Sequence of chain 1.G:
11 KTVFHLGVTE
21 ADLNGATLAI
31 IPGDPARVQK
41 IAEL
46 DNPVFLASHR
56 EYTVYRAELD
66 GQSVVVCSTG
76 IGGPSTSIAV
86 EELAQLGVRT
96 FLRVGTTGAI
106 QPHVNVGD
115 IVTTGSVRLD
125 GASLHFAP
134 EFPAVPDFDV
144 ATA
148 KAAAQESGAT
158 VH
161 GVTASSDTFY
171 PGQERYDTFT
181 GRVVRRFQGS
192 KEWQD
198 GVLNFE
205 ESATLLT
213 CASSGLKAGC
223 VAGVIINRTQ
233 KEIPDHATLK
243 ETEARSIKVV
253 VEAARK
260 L

This small molecule binds to this protein.
Small molecule (SMILES): O=c1cc[nH]c(=O)[nH]1

Binding-site contacts:
Ligand atom N3 contacts residue PHE202 of chain 1.G at 4.0 Å.
Ligand atom C4 contacts residue GOL1 of chain 1.KA at 3.9 Å.
Ligand atom C6 contacts residue GLY103 of chain 1.G at 3.7 Å.
Ligand atom O2 contacts residue PHE169 of chain 1.G at 4.3 Å.
Ligand atom O2 contacts residue GLY103 of chain 1.G at 3.4 Å.
Ligand atom C5 contacts residue GLY103 of chain 1.G at 4.2 Å.
Ligand atom O4 contacts residue PHE169 of chain 1.G at 4.0 Å.
Ligand atom C5 contacts residue THR101 of chain 1.G at 3.8 Å.
Ligand atom O4 contacts residue GLU203 of chain 1.G at 3.5 Å.
Ligand atom N3 contacts residue PHE169 of chain 1.G at 3.6 Å.
Ligand atom O2 contacts residue ILE228 of chain 1.G at 3.4 Å.
Ligand atom C6 contacts residue ILE227 of chain 1.G at 3.8 Å (hydrophobic).
Ligand atom O2 contacts residue GLN173 of chain 1.G at 3.7 Å.
Ligand atom O4 contacts residue MSE204 of chain 1.G at 3.7 Å.
Ligand atom N3 contacts residue GLN173 of chain 1.G at 2.9 Å (h-bond).
Ligand atom O4 contacts residue PHE202 of chain 1.G at 4.0 Å.
Ligand atom O4 contacts residue GLN173 of chain 1.G at 3.0 Å (h-bond).
Ligand atom C5 contacts residue THR102 of chain 1.G at 4.1 Å.
Ligand atom C6 contacts residue THR101 of chain 1.G at 4.0 Å.
Ligand atom N1 contacts residue PHE169 of chain 1.G at 4.1 Å.
Ligand atom C2 contacts residue GLN173 of chain 1.G at 3.8 Å.
Ligand atom C2 contacts residue GLY103 of chain 1.G at 3.4 Å.
Ligand atom C6 contacts residue GOL1 of chain 1.KA at 3.7 Å.
Ligand atom N1 contacts residue ILE227 of chain 1.G at 4.1 Å.
Ligand atom C4 contacts residue PHE202 of chain 1.G at 3.9 Å (hydrophobic).
Ligand atom O4 contacts residue GOL1 of chain 1.KA at 3.6 Å.
Ligand atom C4 contacts residue GLU203 of chain 1.G at 4.3 Å.
Ligand atom N1 contacts residue GLY103 of chain 1.G at 3.2 Å (h-bond).
Ligand atom C2 contacts residue PHE169 of chain 1.G at 3.8 Å (hydrophobic).
Ligand atom C6 contacts residue THR102 of chain 1.G at 3.7 Å.
Ligand atom C2 contacts residue ARG175 of chain 1.G at 3.8 Å.
Ligand atom C4 contacts residue PHE169 of chain 1.G at 3.8 Å (hydrophobic).
Ligand atom C2 contacts residue THR102 of chain 1.G at 4.2 Å.
Ligand atom C4 contacts residue GLN173 of chain 1.G at 3.7 Å.
Ligand atom N3 contacts residue GLY103 of chain 1.G at 3.9 Å.
Ligand atom N3 contacts residue ARG175 of chain 1.G at 4.2 Å.
Ligand atom N1 contacts residue THR102 of chain 1.G at 3.6 Å.
Ligand atom C5 contacts residue GOL1 of chain 1.KA at 3.0 Å.
Ligand atom O2 contacts residue ARG175 of chain 1.G at 2.9 Å (salt-bridge).
Ligand atom C5 contacts residue PHE169 of chain 1.G at 4.1 Å (hydrophobic).